Sequence of chain 1.A:
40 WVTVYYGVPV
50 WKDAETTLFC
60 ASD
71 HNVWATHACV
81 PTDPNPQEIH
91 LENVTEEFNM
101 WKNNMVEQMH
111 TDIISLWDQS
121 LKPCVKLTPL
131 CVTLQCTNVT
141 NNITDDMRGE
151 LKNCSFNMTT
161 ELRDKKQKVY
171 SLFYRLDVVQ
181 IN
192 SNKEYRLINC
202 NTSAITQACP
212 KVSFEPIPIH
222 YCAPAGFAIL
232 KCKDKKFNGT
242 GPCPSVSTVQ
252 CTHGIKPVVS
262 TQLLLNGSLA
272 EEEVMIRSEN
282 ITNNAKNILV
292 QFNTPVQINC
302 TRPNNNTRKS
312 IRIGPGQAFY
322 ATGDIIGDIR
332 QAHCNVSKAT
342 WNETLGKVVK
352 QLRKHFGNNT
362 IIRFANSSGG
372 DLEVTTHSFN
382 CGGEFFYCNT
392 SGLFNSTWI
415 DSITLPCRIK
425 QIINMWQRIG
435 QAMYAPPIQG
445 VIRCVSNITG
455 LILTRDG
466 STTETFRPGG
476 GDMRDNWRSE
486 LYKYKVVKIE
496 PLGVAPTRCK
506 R

A protein and the small-molecule ligand that binds it are described below.
Small molecule (SMILES): CC(=O)N[C@@H]1[C@@H](O)[C@H](O)[C@@H](CO)O[C@H]1O

Sequence of chain 1.B:
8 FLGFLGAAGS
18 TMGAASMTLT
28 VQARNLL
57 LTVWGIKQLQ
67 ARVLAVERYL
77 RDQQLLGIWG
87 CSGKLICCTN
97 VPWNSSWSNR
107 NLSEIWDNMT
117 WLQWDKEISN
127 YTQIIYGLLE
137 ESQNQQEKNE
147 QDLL

Binding-site contacts:
Ligand atom C1 contacts residue GLU92 of chain 1.A at 4.5 Å.
Ligand atom O7 contacts residue SER17 of chain 1.B at 3.2 Å (h-bond).
Ligand atom C8 contacts residue GLU92 of chain 1.A at 3.8 Å.
Ligand atom C2 contacts residue ASN93 of chain 1.A at 2.3 Å.
Ligand atom C5 contacts residue ASN93 of chain 1.A at 3.6 Å.
Ligand atom O7 contacts residue ASN93 of chain 1.A at 4.4 Å.
Ligand atom C7 contacts residue ASN93 of chain 1.A at 3.8 Å.
Ligand atom C8 contacts residue SER17 of chain 1.B at 3.1 Å.
Ligand atom C8 contacts residue GLY13 of chain 1.B at 4.3 Å.
Ligand atom N2 contacts residue ASN93 of chain 1.A at 2.7 Å (h-bond).
Ligand atom C7 contacts residue GLU92 of chain 1.A at 4.2 Å.
Ligand atom C4 contacts residue ASN93 of chain 1.A at 4.1 Å.
Ligand atom C7 contacts residue SER17 of chain 1.B at 3.4 Å.
Ligand atom N2 contacts residue GLU92 of chain 1.A at 3.6 Å.
Ligand atom C1 contacts residue ASN93 of chain 1.A at 1.4 Å.
Ligand atom C3 contacts residue ASN93 of chain 1.A at 3.6 Å.
Ligand atom O5 contacts residue ASN93 of chain 1.A at 2.4 Å (h-bond).